The small molecule below binds the protein below.
Small molecule (SMILES): CC(=O)N[C@@H]1[C@@H](O)[C@H](O)[C@@H](CO)O[C@H]1O

Sequence of chain 1.D:
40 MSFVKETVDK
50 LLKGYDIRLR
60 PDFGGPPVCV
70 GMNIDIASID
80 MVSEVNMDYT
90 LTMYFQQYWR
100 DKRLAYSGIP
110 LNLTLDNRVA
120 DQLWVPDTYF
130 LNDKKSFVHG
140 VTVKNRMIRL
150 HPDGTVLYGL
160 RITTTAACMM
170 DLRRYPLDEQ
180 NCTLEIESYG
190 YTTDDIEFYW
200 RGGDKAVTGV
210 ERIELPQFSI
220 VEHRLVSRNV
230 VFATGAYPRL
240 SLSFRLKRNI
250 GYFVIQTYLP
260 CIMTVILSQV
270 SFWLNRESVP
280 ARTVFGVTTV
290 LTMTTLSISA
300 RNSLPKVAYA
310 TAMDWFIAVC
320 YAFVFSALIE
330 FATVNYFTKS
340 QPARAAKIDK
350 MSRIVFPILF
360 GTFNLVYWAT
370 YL

Binding-site contacts:
Ligand atom C6 contacts residue HIS150 of chain 1.D at 4.1 Å.
Ligand atom C8 contacts residue LEU110 of chain 1.D at 4.2 Å (hydrophobic).
Ligand atom C5 contacts residue HIS150 of chain 1.D at 4.0 Å.
Ligand atom O5 contacts residue HIS150 of chain 1.D at 3.3 Å.
Ligand atom C8 contacts residue ASN111 of chain 1.D at 4.3 Å.
Ligand atom O7 contacts residue ASN111 of chain 1.D at 3.0 Å (h-bond).
Ligand atom C7 contacts residue ASN111 of chain 1.D at 3.2 Å.
Ligand atom N2 contacts residue ASN111 of chain 1.D at 3.0 Å (h-bond).
Ligand atom C1 contacts residue HIS150 of chain 1.D at 3.7 Å.
Ligand atom C2 contacts residue ASN111 of chain 1.D at 2.6 Å.
Ligand atom O5 contacts residue ASN111 of chain 1.D at 2.4 Å (h-bond).
Ligand atom C1 contacts residue ASN111 of chain 1.D at 1.4 Å.
Ligand atom C5 contacts residue ASN111 of chain 1.D at 3.7 Å.
Ligand atom C4 contacts residue ASN111 of chain 1.D at 4.3 Å.
Ligand atom O6 contacts residue HIS150 of chain 1.D at 4.1 Å.
Ligand atom C3 contacts residue ASN111 of chain 1.D at 3.9 Å.